This small molecule binds to this protein.
Small molecule (SMILES): CC(=O)N[C@@H]1[C@@H](O)[C@H](O)[C@@H](CO)O[C@H]1O

Binding-site contacts:
Ligand atom C2 contacts residue ASN308 of chain 1.B at 2.5 Å.
Ligand atom N2 contacts residue ASN308 of chain 1.B at 2.9 Å (h-bond).
Ligand atom C5 contacts residue ASN308 of chain 1.B at 3.7 Å.
Ligand atom C7 contacts residue ASN308 of chain 1.B at 3.7 Å.
Ligand atom C4 contacts residue ASN308 of chain 1.B at 4.2 Å.
Ligand atom C1 contacts residue ASN308 of chain 1.B at 1.4 Å.
Ligand atom C3 contacts residue ASN308 of chain 1.B at 3.8 Å.
Ligand atom O5 contacts residue ASN308 of chain 1.B at 2.4 Å (h-bond).
Ligand atom C8 contacts residue ASN308 of chain 1.B at 4.1 Å.

Sequence of chain 1.B:
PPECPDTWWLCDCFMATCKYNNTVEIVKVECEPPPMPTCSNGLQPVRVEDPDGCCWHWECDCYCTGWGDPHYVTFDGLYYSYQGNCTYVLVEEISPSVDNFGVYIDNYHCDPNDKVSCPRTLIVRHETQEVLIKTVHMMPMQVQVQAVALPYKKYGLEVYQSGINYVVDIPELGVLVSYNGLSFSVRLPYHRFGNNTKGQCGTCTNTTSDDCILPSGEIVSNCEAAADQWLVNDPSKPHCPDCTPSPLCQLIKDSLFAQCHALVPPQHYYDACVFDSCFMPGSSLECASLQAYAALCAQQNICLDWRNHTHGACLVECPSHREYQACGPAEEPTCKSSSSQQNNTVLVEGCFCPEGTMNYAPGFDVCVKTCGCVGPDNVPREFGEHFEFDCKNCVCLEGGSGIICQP